Binding-site contacts:
Ligand atom O10 contacts residue ASN275 of chain 1.D at 4.1 Å.
Ligand atom C13 contacts residue ALA279 of chain 1.D at 3.7 Å (hydrophobic).
Ligand atom C7 contacts residue PHE458 of chain 1.D at 3.6 Å (hydrophobic).
Ligand atom C6 contacts residue ILE344 of chain 1.D at 3.8 Å (hydrophobic).
Ligand atom C4 contacts residue ALA279 of chain 1.D at 3.7 Å (hydrophobic).
Ligand atom O15 contacts residue PHE89 of chain 1.D at 3.2 Å.
Ligand atom C9 contacts residue PHE96 of chain 1.D at 3.6 Å (hydrophobic).
Ligand atom C2 contacts residue THR283 of chain 1.D at 3.1 Å.
Ligand atom C12 contacts residue ALA279 of chain 1.D at 4.0 Å (hydrophobic).
Ligand atom N1 contacts residue THR283 of chain 1.D at 3.4 Å (h-bond).
Ligand atom C5 contacts residue PHE458 of chain 1.D at 4.4 Å (hydrophobic).
Ligand atom O10 contacts residue PHE96 of chain 1.D at 3.3 Å.
Ligand atom C11 contacts residue PHE89 of chain 1.D at 3.9 Å (hydrophobic).
Ligand atom C13 contacts residue PHE278 of chain 1.D at 3.8 Å (hydrophobic).
Ligand atom O15 contacts residue ASN275 of chain 1.D at 3.1 Å (h-bond).
Ligand atom C4 contacts residue HEM1 of chain 1.K at 3.3 Å.
Ligand atom N1 contacts residue ALA279 of chain 1.D at 4.0 Å.
Ligand atom C6 contacts residue PHE458 of chain 1.D at 4.0 Å (hydrophobic).
Ligand atom O10 contacts residue PHE85 of chain 1.D at 4.1 Å.
Ligand atom O15 contacts residue PHE278 of chain 1.D at 4.1 Å.
Ligand atom C2 contacts residue ALA279 of chain 1.D at 3.7 Å (hydrophobic).
Ligand atom C6 contacts residue THR283 of chain 1.D at 3.1 Å.
Ligand atom N3 contacts residue THR283 of chain 1.D at 4.3 Å.
Ligand atom C14 contacts residue PHE85 of chain 1.D at 3.4 Å (hydrophobic).
Ligand atom N3 contacts residue ALA279 of chain 1.D at 3.5 Å.
Ligand atom C9 contacts residue PHE85 of chain 1.D at 4.3 Å (hydrophobic).
Ligand atom C8 contacts residue VAL95 of chain 1.D at 4.2 Å (hydrophobic).
Ligand atom C2 contacts residue HEM1 of chain 1.K at 3.4 Å.
Ligand atom N1 contacts residue ILE344 of chain 1.D at 4.4 Å.
Ligand atom C5 contacts residue ALA279 of chain 1.D at 4.0 Å (hydrophobic).
Ligand atom C6 contacts residue PHE187 of chain 1.D at 3.4 Å (hydrophobic).
Ligand atom O10 contacts residue PHE89 of chain 1.D at 3.7 Å.
Ligand atom C14 contacts residue PHE278 of chain 1.D at 3.6 Å (hydrophobic).
Ligand atom C11 contacts residue ASN275 of chain 1.D at 3.8 Å.
Ligand atom O10 contacts residue VAL95 of chain 1.D at 4.0 Å.
Ligand atom C12 contacts residue ASN275 of chain 1.D at 4.2 Å.
Ligand atom C9 contacts residue VAL95 of chain 1.D at 3.7 Å (hydrophobic).
Ligand atom C9 contacts residue LEU348 of chain 1.D at 4.3 Å (hydrophobic).
Ligand atom N3 contacts residue HEM1 of chain 1.K at 2.5 Å.

This protein binds this small molecule.
Small molecule (SMILES): CC[C@@H]1C(=O)OC[C@@H]1Cc1cncn1C

Sequence of chain 1.D:
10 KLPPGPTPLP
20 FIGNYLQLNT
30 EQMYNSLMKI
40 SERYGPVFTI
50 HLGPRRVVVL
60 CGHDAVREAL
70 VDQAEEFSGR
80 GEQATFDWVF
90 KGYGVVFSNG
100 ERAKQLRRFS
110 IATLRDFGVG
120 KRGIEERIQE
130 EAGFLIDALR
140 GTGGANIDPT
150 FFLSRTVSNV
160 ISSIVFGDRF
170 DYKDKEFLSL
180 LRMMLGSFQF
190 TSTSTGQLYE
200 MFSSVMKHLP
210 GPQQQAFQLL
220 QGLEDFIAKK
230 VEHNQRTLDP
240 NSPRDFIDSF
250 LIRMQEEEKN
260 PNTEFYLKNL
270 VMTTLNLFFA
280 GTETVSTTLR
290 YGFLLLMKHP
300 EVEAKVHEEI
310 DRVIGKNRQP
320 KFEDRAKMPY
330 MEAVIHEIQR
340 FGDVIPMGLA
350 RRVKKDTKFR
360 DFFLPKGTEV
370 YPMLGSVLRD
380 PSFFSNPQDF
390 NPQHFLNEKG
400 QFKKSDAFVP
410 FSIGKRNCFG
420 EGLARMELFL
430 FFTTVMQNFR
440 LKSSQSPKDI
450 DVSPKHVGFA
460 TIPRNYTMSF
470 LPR